Sequence of chain 1.U:
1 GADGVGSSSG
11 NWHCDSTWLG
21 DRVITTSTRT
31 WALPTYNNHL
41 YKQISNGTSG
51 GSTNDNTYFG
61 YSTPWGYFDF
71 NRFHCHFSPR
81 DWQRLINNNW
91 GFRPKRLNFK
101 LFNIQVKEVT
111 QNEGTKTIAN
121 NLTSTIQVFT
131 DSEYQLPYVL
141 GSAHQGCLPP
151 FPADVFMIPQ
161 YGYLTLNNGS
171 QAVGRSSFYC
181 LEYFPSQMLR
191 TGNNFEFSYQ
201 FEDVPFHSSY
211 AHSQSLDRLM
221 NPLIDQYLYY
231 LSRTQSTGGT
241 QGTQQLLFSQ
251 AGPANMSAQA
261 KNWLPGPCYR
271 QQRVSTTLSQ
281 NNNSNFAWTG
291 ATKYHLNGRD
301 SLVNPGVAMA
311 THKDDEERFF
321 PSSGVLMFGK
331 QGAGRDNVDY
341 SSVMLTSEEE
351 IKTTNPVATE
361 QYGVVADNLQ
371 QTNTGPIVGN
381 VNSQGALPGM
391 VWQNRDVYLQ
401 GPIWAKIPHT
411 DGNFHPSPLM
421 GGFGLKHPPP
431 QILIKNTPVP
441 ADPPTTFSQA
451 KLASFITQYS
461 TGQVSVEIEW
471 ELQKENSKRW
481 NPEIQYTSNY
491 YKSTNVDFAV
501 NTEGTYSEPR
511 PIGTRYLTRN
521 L

Binding-site contacts:
Ligand atom C2' contacts residue PRO205 of chain 1.U at 4.5 Å (hydrophobic).
Ligand atom O5' contacts residue DA1 of chain 1.XC at 3.9 Å.
Ligand atom C4' contacts residue DA1 of chain 1.XC at 3.7 Å.
Ligand atom O3' contacts residue DA1 of chain 1.XC at 1.6 Å.
Ligand atom O3' contacts residue PRO205 of chain 1.U at 4.1 Å.
Ligand atom C3' contacts residue DA1 of chain 1.XC at 2.6 Å.
Ligand atom C5' contacts residue DA1 of chain 1.XC at 3.6 Å.
Ligand atom C2' contacts residue DA1 of chain 1.XC at 3.7 Å.

A protein and the small-molecule ligand that binds it are described below.
Small molecule (SMILES): Nc1ccn([C@H]2C[C@H](O)[C@@H](COP(=O)(O)O)O2)c(=O)n1